Sequence of chain 1.C:
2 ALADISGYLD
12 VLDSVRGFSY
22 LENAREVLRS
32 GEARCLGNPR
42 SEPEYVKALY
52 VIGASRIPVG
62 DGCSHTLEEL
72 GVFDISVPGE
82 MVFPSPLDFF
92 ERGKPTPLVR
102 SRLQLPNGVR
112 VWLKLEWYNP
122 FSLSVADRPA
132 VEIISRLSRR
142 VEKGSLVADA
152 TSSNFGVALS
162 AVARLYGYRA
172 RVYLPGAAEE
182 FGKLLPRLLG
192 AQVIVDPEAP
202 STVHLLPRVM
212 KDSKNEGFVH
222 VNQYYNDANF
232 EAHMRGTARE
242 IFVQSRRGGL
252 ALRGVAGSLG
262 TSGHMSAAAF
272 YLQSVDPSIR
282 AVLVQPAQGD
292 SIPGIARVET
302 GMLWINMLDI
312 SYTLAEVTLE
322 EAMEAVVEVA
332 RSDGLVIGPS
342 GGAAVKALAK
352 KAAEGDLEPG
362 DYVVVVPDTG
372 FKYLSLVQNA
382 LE

A protein and the small-molecule ligand that binds it are described below.
Small molecule (SMILES): Cc1ncc(COP(=O)(O)O)c(/C=N/[C@@H](CS)C(=O)O)c1O

Binding-site contacts:
Ligand atom O2P contacts residue GLY264 of chain 1.C at 3.5 Å (h-bond).
Ligand atom O3P contacts residue HIS265 of chain 1.C at 2.9 Å (h-bond).
Ligand atom O2P contacts residue SER263 of chain 1.C at 2.9 Å (h-bond).
Ligand atom O contacts residue THR152 of chain 1.C at 3.5 Å (h-bond).
Ligand atom OXT contacts residue GLN224 of chain 1.C at 2.9 Å (h-bond).
Ligand atom C6 contacts residue SER259 of chain 1.C at 3.4 Å.
Ligand atom N contacts residue GLY295 of chain 1.C at 3.4 Å (h-bond).
Ligand atom P contacts residue THR262 of chain 1.C at 3.3 Å.
Ligand atom OXT contacts residue SER153 of chain 1.C at 3.1 Å (h-bond).
Ligand atom O contacts residue ASN155 of chain 1.C at 3.5 Å.
Ligand atom P contacts residue HIS265 of chain 1.C at 3.5 Å.
Ligand atom CB contacts residue SER153 of chain 1.C at 2.7 Å.
Ligand atom C contacts residue THR152 of chain 1.C at 3.5 Å.
Ligand atom C5 contacts residue GLY295 of chain 1.C at 3.2 Å.
Ligand atom N1 contacts residue SER341 of chain 1.C at 2.8 Å (h-bond).
Ligand atom O1P contacts residue THR262 of chain 1.C at 2.9 Å (h-bond).
Ligand atom SG contacts residue GLY261 of chain 1.C at 3.5 Å.
Ligand atom C5A contacts residue GLY295 of chain 1.C at 3.6 Å.
Ligand atom O3P contacts residue THR262 of chain 1.C at 3.5 Å (h-bond).
Ligand atom SG contacts residue TYR225 of chain 1.C at 2.8 Å (h-bond).
Ligand atom O contacts residue PHE156 of chain 1.C at 3.0 Å (h-bond).
Ligand atom C4 contacts residue GLY295 of chain 1.C at 3.2 Å.
Ligand atom C contacts residue SER153 of chain 1.C at 2.9 Å.
Ligand atom O2P contacts residue THR262 of chain 1.C at 3.3 Å (h-bond).
Ligand atom O3P contacts residue GLY264 of chain 1.C at 3.5 Å (h-bond).
Ligand atom C2A contacts residue ASP369 of chain 1.C at 3.6 Å.
Ligand atom C5A contacts residue GLY261 of chain 1.C at 3.3 Å.
Ligand atom N1 contacts residue PRO368 of chain 1.C at 3.2 Å.
Ligand atom C6 contacts residue GLY295 of chain 1.C at 3.5 Å.
Ligand atom N contacts residue SER153 of chain 1.C at 3.4 Å (h-bond).
Ligand atom OXT contacts residue THR152 of chain 1.C at 2.8 Å (h-bond).
Ligand atom O4P contacts residue HIS265 of chain 1.C at 3.0 Å (h-bond).
Ligand atom C2A contacts residue ASN155 of chain 1.C at 3.4 Å.
Ligand atom OXT contacts residue PHE156 of chain 1.C at 3.4 Å.
Ligand atom CA contacts residue SER153 of chain 1.C at 3.2 Å.
Ligand atom C6 contacts residue ILE296 of chain 1.C at 3.5 Å (hydrophobic).
Ligand atom C6 contacts residue PRO368 of chain 1.C at 3.5 Å (hydrophobic).
Ligand atom O2P contacts residue GLY261 of chain 1.C at 2.7 Å (h-bond).
Ligand atom O3 contacts residue ASN155 of chain 1.C at 3.0 Å (h-bond).
Ligand atom O contacts residue SER153 of chain 1.C at 2.9 Å (h-bond).